This small molecule binds to this protein.
Small molecule (SMILES): Cc1cc(CCCOc2c(C)cc(-c3noc(C(F)(F)F)n3)cc2C)on1

Sequence of chain 4.A:
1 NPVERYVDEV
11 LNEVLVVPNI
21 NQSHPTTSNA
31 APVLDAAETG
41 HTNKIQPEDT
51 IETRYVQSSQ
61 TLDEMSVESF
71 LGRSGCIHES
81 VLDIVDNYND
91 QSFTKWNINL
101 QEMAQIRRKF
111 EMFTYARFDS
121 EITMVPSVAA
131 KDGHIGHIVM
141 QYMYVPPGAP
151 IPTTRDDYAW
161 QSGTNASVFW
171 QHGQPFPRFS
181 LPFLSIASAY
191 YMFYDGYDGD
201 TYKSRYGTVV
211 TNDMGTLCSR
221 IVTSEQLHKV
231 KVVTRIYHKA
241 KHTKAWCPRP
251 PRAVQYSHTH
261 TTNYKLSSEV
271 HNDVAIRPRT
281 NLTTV

Binding-site contacts:
Ligand atom O1B contacts residue ILE98 of chain 4.A at 3.3 Å.
Ligand atom CM4 contacts residue TYR144 of chain 4.A at 3.8 Å (hydrophobic).
Ligand atom CM2 contacts residue ILE122 of chain 4.A at 3.8 Å (hydrophobic).
Ligand atom N1A contacts residue MET124 of chain 4.A at 3.5 Å.
Ligand atom F1 contacts residue ALA166 of chain 4.A at 3.6 Å.
Ligand atom CM3 contacts residue ASN212 of chain 4.A at 3.5 Å.
Ligand atom C4 contacts residue LEU100 of chain 4.A at 3.7 Å (hydrophobic).
Ligand atom F2 contacts residue ALA166 of chain 4.A at 3.5 Å.
Ligand atom C4B contacts residue ILE98 of chain 4.A at 3.8 Å (hydrophobic).
Ligand atom F1 contacts residue PHE179 of chain 4.A at 3.8 Å.
Ligand atom C3A contacts residue LEU217 of chain 4.A at 3.6 Å (hydrophobic).
Ligand atom C6B contacts residue ILE98 of chain 4.A at 3.7 Å (hydrophobic).
Ligand atom F2 contacts residue TYR144 of chain 4.A at 3.0 Å.
Ligand atom O1 contacts residue MET214 of chain 4.A at 3.5 Å (h-bond).
Ligand atom C5B contacts residue LEU181 of chain 4.A at 3.5 Å (hydrophobic).
Ligand atom O1A contacts residue PHE179 of chain 4.A at 3.3 Å.
Ligand atom C3A contacts residue PHE179 of chain 4.A at 3.1 Å (hydrophobic).
Ligand atom N1A contacts residue LEU217 of chain 4.A at 3.3 Å.
Ligand atom CM4 contacts residue PHE179 of chain 4.A at 3.5 Å (hydrophobic).
Ligand atom O1A contacts residue LEU217 of chain 4.A at 3.0 Å.
Ligand atom C4 contacts residue TYR190 of chain 4.A at 3.6 Å (hydrophobic).
Ligand atom C5B contacts residue ILE98 of chain 4.A at 3.5 Å (hydrophobic).
Ligand atom N1A contacts residue PHE179 of chain 4.A at 3.6 Å.
Ligand atom C2B contacts residue ILE98 of chain 4.A at 3.7 Å (hydrophobic).
Ligand atom O1A contacts residue MET124 of chain 4.A at 3.2 Å.
Ligand atom F3 contacts residue VAL168 of chain 4.A at 3.0 Å.
Ligand atom F1 contacts residue TYR144 of chain 4.A at 3.3 Å.
Ligand atom F3 contacts residue TYR142 of chain 4.A at 3.8 Å.
Ligand atom CM6 contacts residue LEU181 of chain 4.A at 3.5 Å (hydrophobic).
Ligand atom N3A contacts residue TYR144 of chain 4.A at 3.5 Å.
Ligand atom C1B contacts residue ILE98 of chain 4.A at 3.4 Å (hydrophobic).
Ligand atom C2A contacts residue PHE179 of chain 4.A at 3.6 Å (hydrophobic).
Ligand atom F2 contacts residue TYR142 of chain 4.A at 2.8 Å.
Ligand atom N2 contacts residue MET214 of chain 4.A at 3.8 Å.
Ligand atom F3 contacts residue PHE179 of chain 4.A at 3.0 Å.
Ligand atom C6B contacts residue LEU181 of chain 4.A at 3.3 Å (hydrophobic).
Ligand atom N3A contacts residue PHE179 of chain 4.A at 3.4 Å.
Ligand atom F2 contacts residue MET143 of chain 4.A at 3.3 Å.
Ligand atom CM2 contacts residue ILE77 of chain 4.A at 3.1 Å (hydrophobic).
Ligand atom CM6 contacts residue LEU184 of chain 4.A at 3.4 Å (hydrophobic).